The protein below binds the small molecule below.
Small molecule (SMILES): C[C@](N)(CCC[C@H](N)C(=O)O)C(=O)O

Binding-site contacts:
Ligand atom CAP contacts residue ARG246 of chain 1.B at 3.5 Å.
Ligand atom NAB contacts residue ASN90 of chain 1.B at 3.0 Å (h-bond).
Ligand atom CAP contacts residue ASN227 of chain 1.B at 3.5 Å.
Ligand atom CAK contacts residue ASN90 of chain 1.B at 3.6 Å.
Ligand atom OAE contacts residue PRO96 of chain 1.B at 3.4 Å.
Ligand atom OAF contacts residue CYS99 of chain 1.B at 3.3 Å.
Ligand atom OAF contacts residue THR256 of chain 1.B at 2.7 Å (h-bond).
Ligand atom CAK contacts residue PRO96 of chain 1.B at 3.5 Å (hydrophobic).
Ligand atom CAN contacts residue PHE39 of chain 1.B at 3.2 Å (hydrophobic).
Ligand atom CAQ contacts residue CYS99 of chain 1.B at 3.2 Å (hydrophobic).
Ligand atom CAQ contacts residue GLY100 of chain 1.B at 3.2 Å.
Ligand atom CAJ contacts residue GLU245 of chain 1.B at 3.4 Å.
Ligand atom OAG contacts residue PRO96 of chain 1.B at 3.5 Å.
Ligand atom OAH contacts residue GLY255 of chain 1.B at 2.7 Å (h-bond).
Ligand atom CAS contacts residue GLU245 of chain 1.B at 3.6 Å.
Ligand atom NAC contacts residue CYS254 of chain 1.B at 3.3 Å (h-bond).
Ligand atom NAC contacts residue GLU245 of chain 1.B at 2.8 Å (salt-bridge).
Ligand atom NAC contacts residue ASN37 of chain 1.B at 2.9 Å (h-bond).
Ligand atom OAF contacts residue CYS254 of chain 1.B at 3.5 Å (h-bond).
Ligand atom CAN contacts residue ASN37 of chain 1.B at 3.2 Å.
Ligand atom OAF contacts residue GLY100 of chain 1.B at 2.8 Å (h-bond).
Ligand atom CAN contacts residue CYS99 of chain 1.B at 1.8 Å (hydrophobic).
Ligand atom OAH contacts residue GLY100 of chain 1.B at 3.4 Å (h-bond).
Ligand atom NAB contacts residue ARG246 of chain 1.B at 2.9 Å (salt-bridge).
Ligand atom CAP contacts residue PRO96 of chain 1.B at 3.4 Å (hydrophobic).
Ligand atom OAH contacts residue ASN37 of chain 1.B at 3.3 Å (h-bond).
Ligand atom CAQ contacts residue CYS254 of chain 1.B at 3.5 Å (hydrophobic).
Ligand atom OAH contacts residue CYS99 of chain 1.B at 3.4 Å (h-bond).
Ligand atom OAE contacts residue ASN188 of chain 1.B at 2.9 Å (h-bond).
Ligand atom OAE contacts residue ARG246 of chain 1.B at 2.9 Å (salt-bridge).
Ligand atom OAH contacts residue ASN101 of chain 1.B at 2.9 Å (h-bond).
Ligand atom NAB contacts residue GLU245 of chain 1.B at 2.8 Å (salt-bridge).
Ligand atom NAB contacts residue ASN227 of chain 1.B at 3.5 Å (h-bond).
Ligand atom OAF contacts residue GLY255 of chain 1.B at 3.4 Å (h-bond).
Ligand atom CAS contacts residue ASN227 of chain 1.B at 3.3 Å.
Ligand atom OAG contacts residue ARG246 of chain 1.B at 2.8 Å (salt-bridge).
Ligand atom OAE contacts residue ASN227 of chain 1.B at 3.0 Å (h-bond).
Ligand atom CAT contacts residue CYS99 of chain 1.B at 2.9 Å (hydrophobic).
Ligand atom OAG contacts residue ASN90 of chain 1.B at 2.9 Å (h-bond).
Ligand atom CAQ contacts residue GLY255 of chain 1.B at 3.3 Å.

Sequence of chain 1.B:
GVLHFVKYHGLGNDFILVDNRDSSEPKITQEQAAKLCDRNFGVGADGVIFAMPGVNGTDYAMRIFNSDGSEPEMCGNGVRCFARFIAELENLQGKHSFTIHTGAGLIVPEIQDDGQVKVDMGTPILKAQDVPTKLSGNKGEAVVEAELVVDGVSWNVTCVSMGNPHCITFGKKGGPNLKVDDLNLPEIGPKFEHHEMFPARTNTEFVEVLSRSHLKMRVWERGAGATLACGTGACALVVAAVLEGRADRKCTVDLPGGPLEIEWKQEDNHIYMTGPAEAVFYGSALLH